This protein binds this small molecule.
Small molecule (SMILES): CC(=O)N[C@H]1[C@H](O[C@H]2[C@H](O)[C@@H](NC(C)=O)CO[C@@H]2CO)O[C@H](CO)[C@@H](O)[C@@H]1O

Binding-site contacts:
Ligand atom C1 contacts residue ASN355 of chain 1.A at 1.5 Å.
Ligand atom C8 contacts residue SER333 of chain 1.A at 3.9 Å.
Ligand atom C2 contacts residue SER357 of chain 1.A at 4.2 Å.
Ligand atom C8 contacts residue ASN355 of chain 1.A at 4.0 Å.
Ligand atom C7 contacts residue ASN355 of chain 1.A at 3.1 Å.
Ligand atom O6 contacts residue ASN332 of chain 1.A at 4.0 Å.
Ligand atom C5 contacts residue ASN355 of chain 1.A at 3.7 Å.
Ligand atom O7 contacts residue ASN355 of chain 1.A at 3.1 Å (h-bond).
Ligand atom C8 contacts residue THR341 of chain 1.A at 3.3 Å.
Ligand atom C6 contacts residue ASN332 of chain 1.A at 3.6 Å.
Ligand atom C5 contacts residue SER357 of chain 1.A at 4.3 Å.
Ligand atom N2 contacts residue ASN355 of chain 1.A at 2.9 Å (h-bond).
Ligand atom C3 contacts residue ASN355 of chain 1.A at 3.7 Å.
Ligand atom O5 contacts residue SER357 of chain 1.A at 4.3 Å.
Ligand atom C4 contacts residue ASN355 of chain 1.A at 4.3 Å.
Ligand atom C3 contacts residue SER357 of chain 1.A at 4.1 Å.
Ligand atom O7 contacts residue THR342 of chain 1.A at 4.5 Å.
Ligand atom N2 contacts residue SER357 of chain 1.A at 4.0 Å.
Ligand atom O5 contacts residue ASN355 of chain 1.A at 2.4 Å (h-bond).
Ligand atom C8 contacts residue THR356 of chain 1.A at 4.5 Å.
Ligand atom C2 contacts residue ASN355 of chain 1.A at 2.5 Å.
Ligand atom C1 contacts residue SER357 of chain 1.A at 3.5 Å.
Ligand atom C8 contacts residue THR342 of chain 1.A at 4.2 Å.

Sequence of chain 1.A:
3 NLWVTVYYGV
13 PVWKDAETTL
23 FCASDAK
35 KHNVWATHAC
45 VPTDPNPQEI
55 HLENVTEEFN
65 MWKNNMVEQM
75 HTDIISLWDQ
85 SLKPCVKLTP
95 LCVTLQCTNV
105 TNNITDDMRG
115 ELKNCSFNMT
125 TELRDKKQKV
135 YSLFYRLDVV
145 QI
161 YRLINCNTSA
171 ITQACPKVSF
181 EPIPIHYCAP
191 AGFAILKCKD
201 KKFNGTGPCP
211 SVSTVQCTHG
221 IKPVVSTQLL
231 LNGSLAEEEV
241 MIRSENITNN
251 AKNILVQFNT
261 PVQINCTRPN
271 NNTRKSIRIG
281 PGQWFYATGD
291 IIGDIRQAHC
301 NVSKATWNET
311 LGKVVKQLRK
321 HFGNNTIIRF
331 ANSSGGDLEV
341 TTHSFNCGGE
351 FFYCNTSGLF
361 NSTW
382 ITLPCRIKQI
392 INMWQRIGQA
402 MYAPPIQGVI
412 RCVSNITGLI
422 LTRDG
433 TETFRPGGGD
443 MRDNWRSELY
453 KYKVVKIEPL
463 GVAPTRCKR